Binding-site contacts:
Ligand atom C8 contacts residue GLN124 of chain 1.D at 3.5 Å.
Ligand atom O7 contacts residue GLN124 of chain 1.D at 3.6 Å.
Ligand atom N2 contacts residue PHE145 of chain 1.D at 4.4 Å.
Ligand atom C8 contacts residue PHE145 of chain 1.D at 3.7 Å (hydrophobic).
Ligand atom C2 contacts residue ASN146 of chain 1.D at 2.4 Å.
Ligand atom O5 contacts residue ASN146 of chain 1.D at 2.4 Å (h-bond).
Ligand atom C7 contacts residue GLN124 of chain 1.D at 4.0 Å.
Ligand atom N2 contacts residue ASN146 of chain 1.D at 2.8 Å (h-bond).
Ligand atom O7 contacts residue ASN146 of chain 1.D at 4.1 Å.
Ligand atom C5 contacts residue ASN146 of chain 1.D at 3.7 Å.
Ligand atom C3 contacts residue ASN146 of chain 1.D at 3.7 Å.
Ligand atom C7 contacts residue PHE145 of chain 1.D at 4.3 Å (hydrophobic).
Ligand atom C1 contacts residue ASN146 of chain 1.D at 1.4 Å.
Ligand atom C7 contacts residue ASN146 of chain 1.D at 3.8 Å.
Ligand atom C8 contacts residue SER144 of chain 1.D at 3.3 Å.
Ligand atom C4 contacts residue ASN146 of chain 1.D at 4.1 Å.

Sequence of chain 1.D:
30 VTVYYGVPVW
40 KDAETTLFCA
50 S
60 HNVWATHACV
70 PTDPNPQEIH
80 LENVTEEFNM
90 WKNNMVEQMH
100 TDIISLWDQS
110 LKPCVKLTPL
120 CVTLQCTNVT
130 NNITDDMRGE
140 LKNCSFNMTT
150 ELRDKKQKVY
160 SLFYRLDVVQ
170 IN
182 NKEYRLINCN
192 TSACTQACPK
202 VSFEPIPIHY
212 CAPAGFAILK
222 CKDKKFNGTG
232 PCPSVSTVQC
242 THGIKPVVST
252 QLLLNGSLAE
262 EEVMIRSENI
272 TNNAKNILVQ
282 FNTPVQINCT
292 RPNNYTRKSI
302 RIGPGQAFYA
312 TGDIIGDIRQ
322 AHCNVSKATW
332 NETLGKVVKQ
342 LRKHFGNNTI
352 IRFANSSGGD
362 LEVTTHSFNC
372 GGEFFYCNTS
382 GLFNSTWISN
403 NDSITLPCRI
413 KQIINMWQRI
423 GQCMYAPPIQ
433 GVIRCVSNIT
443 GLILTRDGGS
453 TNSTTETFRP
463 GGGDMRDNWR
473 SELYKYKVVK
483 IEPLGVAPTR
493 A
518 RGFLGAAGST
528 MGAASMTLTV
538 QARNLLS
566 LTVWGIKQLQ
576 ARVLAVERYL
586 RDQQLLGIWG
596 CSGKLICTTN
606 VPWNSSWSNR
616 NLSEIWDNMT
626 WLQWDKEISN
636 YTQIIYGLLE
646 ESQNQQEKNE

The small molecule below binds the protein below.
Small molecule (SMILES): CC(=O)N[C@@H]1[C@@H](O)[C@H](O)[C@@H](CO)O[C@H]1O